Sequence of chain 1.B:
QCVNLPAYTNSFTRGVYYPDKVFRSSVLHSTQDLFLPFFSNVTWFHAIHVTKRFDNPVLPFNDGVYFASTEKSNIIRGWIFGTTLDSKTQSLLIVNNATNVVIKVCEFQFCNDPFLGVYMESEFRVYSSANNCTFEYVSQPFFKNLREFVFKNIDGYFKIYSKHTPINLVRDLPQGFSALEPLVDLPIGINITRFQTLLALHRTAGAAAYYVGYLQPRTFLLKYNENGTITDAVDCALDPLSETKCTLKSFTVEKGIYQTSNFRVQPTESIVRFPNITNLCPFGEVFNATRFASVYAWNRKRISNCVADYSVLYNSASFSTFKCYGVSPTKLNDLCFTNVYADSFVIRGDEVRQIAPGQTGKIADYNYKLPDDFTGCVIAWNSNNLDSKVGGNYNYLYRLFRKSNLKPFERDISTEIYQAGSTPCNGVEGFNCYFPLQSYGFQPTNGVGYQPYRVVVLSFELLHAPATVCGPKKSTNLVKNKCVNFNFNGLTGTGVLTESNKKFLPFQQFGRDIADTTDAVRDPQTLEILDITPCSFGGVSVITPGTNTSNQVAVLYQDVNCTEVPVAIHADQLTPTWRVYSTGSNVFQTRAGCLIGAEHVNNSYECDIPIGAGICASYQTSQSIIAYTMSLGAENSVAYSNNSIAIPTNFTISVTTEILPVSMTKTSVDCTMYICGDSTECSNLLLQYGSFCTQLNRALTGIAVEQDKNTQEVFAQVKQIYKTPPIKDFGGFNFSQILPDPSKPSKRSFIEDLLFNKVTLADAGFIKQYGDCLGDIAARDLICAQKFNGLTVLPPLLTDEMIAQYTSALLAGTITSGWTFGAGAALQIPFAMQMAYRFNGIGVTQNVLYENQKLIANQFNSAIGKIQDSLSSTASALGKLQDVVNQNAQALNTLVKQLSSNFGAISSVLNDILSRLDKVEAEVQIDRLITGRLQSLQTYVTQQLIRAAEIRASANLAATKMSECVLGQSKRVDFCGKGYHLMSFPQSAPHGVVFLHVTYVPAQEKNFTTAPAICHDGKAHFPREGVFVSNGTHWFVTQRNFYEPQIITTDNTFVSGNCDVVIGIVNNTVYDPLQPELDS

Binding-site contacts:
Ligand atom C7 contacts residue ASN234 of chain 1.B at 3.8 Å.
Ligand atom C5 contacts residue THR108 of chain 1.B at 3.7 Å.
Ligand atom C5 contacts residue ASN234 of chain 1.B at 3.6 Å.
Ligand atom O6 contacts residue THR108 of chain 1.B at 3.2 Å (h-bond).
Ligand atom C5 contacts residue THR236 of chain 1.B at 3.8 Å.
Ligand atom C5 contacts residue LYS458 of chain 1.A at 3.9 Å.
Ligand atom C4 contacts residue ASN234 of chain 1.B at 4.2 Å.
Ligand atom N2 contacts residue ASN234 of chain 1.B at 2.9 Å (h-bond).
Ligand atom C1 contacts residue THR108 of chain 1.B at 4.2 Å.
Ligand atom N2 contacts residue ARG457 of chain 1.A at 4.3 Å.
Ligand atom C8 contacts residue GLU465 of chain 1.A at 3.9 Å.
Ligand atom O3 contacts residue SER459 of chain 1.A at 3.4 Å (h-bond).
Ligand atom C8 contacts residue LYS462 of chain 1.A at 3.5 Å.
Ligand atom C6 contacts residue THR108 of chain 1.B at 3.2 Å.
Ligand atom O7 contacts residue ASN234 of chain 1.B at 4.3 Å.
Ligand atom O5 contacts residue THR236 of chain 1.B at 3.8 Å.
Ligand atom O7 contacts residue SER459 of chain 1.A at 2.6 Å (h-bond).
Ligand atom O5 contacts residue THR108 of chain 1.B at 3.1 Å (h-bond).
Ligand atom C1 contacts residue ASN234 of chain 1.B at 1.4 Å.
Ligand atom C8 contacts residue ASN460 of chain 1.A at 3.4 Å.
Ligand atom C7 contacts residue SER459 of chain 1.A at 3.5 Å.
Ligand atom C7 contacts residue ARG457 of chain 1.A at 3.3 Å.
Ligand atom C1 contacts residue THR236 of chain 1.B at 4.0 Å.
Ligand atom C2 contacts residue ASN234 of chain 1.B at 2.4 Å.
Ligand atom O7 contacts residue ARG457 of chain 1.A at 2.5 Å (salt-bridge).
Ligand atom C3 contacts residue ASN234 of chain 1.B at 3.8 Å.
Ligand atom O4 contacts residue LYS458 of chain 1.A at 4.1 Å.
Ligand atom C8 contacts residue SER459 of chain 1.A at 4.1 Å.
Ligand atom O5 contacts residue ASN234 of chain 1.B at 2.3 Å (h-bond).
Ligand atom C6 contacts residue THR236 of chain 1.B at 4.3 Å.
Ligand atom O7 contacts residue ASN460 of chain 1.A at 3.9 Å.
Ligand atom C7 contacts residue ASN460 of chain 1.A at 4.1 Å.
Ligand atom C8 contacts residue ARG457 of chain 1.A at 3.8 Å.
Ligand atom C6 contacts residue LYS458 of chain 1.A at 3.8 Å.
Ligand atom N2 contacts residue SER459 of chain 1.A at 4.4 Å.

Sequence of chain 1.A:
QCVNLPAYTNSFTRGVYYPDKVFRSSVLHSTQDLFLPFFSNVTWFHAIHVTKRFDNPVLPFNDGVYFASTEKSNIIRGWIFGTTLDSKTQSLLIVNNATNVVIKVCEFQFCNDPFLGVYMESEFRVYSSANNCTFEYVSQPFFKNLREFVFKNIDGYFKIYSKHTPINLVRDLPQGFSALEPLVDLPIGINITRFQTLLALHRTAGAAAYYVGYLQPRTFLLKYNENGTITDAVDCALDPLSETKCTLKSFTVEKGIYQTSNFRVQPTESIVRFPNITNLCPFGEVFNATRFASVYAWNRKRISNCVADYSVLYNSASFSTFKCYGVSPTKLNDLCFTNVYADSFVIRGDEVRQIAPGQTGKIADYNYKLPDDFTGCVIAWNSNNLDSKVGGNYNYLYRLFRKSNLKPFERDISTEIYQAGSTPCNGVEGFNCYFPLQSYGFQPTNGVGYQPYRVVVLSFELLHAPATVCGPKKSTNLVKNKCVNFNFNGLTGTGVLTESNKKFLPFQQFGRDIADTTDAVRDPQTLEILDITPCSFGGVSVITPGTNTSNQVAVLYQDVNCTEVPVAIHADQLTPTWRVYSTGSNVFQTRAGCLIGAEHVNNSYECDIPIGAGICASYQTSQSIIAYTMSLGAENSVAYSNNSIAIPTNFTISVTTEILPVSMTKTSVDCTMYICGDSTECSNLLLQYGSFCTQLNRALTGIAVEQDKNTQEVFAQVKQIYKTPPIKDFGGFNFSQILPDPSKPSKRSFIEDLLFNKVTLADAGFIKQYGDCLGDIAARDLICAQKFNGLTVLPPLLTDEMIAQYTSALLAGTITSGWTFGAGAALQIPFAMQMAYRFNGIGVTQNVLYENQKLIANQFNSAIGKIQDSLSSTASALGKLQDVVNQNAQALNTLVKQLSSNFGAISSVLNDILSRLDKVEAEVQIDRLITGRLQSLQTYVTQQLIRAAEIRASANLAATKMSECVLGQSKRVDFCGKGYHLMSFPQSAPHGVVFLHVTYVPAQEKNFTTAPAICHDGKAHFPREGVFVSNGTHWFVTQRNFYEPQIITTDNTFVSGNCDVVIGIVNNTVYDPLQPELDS

A protein and the small-molecule ligand that binds it are described below.
Small molecule (SMILES): CC(=O)N[C@H]1[C@H](O[C@H]2[C@H](O)[C@@H](NC(C)=O)CO[C@@H]2CO)O[C@H](CO)[C@@H](O)[C@@H]1O